The small molecule below binds the protein below.
Small molecule (SMILES): CC(=O)N[C@@H]1[C@@H](O)[C@H](O)[C@@H](CO)O[C@H]1O

Binding-site contacts:
Ligand atom C7 contacts residue PHE3 of chain 1.A at 3.6 Å (hydrophobic).
Ligand atom C4 contacts residue ASN5 of chain 1.A at 4.2 Å.
Ligand atom C2 contacts residue PHE3 of chain 1.A at 3.9 Å (hydrophobic).
Ligand atom C8 contacts residue ASN2 of chain 1.A at 3.6 Å.
Ligand atom C4 contacts residue ASN154 of chain 1.A at 4.4 Å.
Ligand atom O3 contacts residue ASN2 of chain 1.A at 3.6 Å.
Ligand atom C6 contacts residue ASN154 of chain 1.A at 3.9 Å.
Ligand atom N2 contacts residue ASN2 of chain 1.A at 3.8 Å.
Ligand atom N2 contacts residue ASN5 of chain 1.A at 2.9 Å (h-bond).
Ligand atom C5 contacts residue ASN5 of chain 1.A at 3.6 Å.
Ligand atom N2 contacts residue PHE3 of chain 1.A at 2.9 Å (h-bond).
Ligand atom C3 contacts residue PHE3 of chain 1.A at 4.5 Å (hydrophobic).
Ligand atom C3 contacts residue ASN5 of chain 1.A at 3.8 Å.
Ligand atom C7 contacts residue ASN2 of chain 1.A at 3.8 Å.
Ligand atom O5 contacts residue ASN154 of chain 1.A at 3.9 Å.
Ligand atom C1 contacts residue ASN5 of chain 1.A at 1.4 Å.
Ligand atom O7 contacts residue ASN5 of chain 1.A at 4.1 Å.
Ligand atom O5 contacts residue ASN5 of chain 1.A at 2.4 Å (h-bond).
Ligand atom C1 contacts residue PHE3 of chain 1.A at 4.0 Å (hydrophobic).
Ligand atom C1 contacts residue ASN154 of chain 1.A at 4.1 Å.
Ligand atom C2 contacts residue ASN5 of chain 1.A at 2.5 Å.
Ligand atom C7 contacts residue ASN5 of chain 1.A at 3.7 Å.
Ligand atom C5 contacts residue ASN154 of chain 1.A at 3.4 Å.
Ligand atom C8 contacts residue PHE3 of chain 1.A at 3.4 Å (hydrophobic).

Sequence of chain 1.A:
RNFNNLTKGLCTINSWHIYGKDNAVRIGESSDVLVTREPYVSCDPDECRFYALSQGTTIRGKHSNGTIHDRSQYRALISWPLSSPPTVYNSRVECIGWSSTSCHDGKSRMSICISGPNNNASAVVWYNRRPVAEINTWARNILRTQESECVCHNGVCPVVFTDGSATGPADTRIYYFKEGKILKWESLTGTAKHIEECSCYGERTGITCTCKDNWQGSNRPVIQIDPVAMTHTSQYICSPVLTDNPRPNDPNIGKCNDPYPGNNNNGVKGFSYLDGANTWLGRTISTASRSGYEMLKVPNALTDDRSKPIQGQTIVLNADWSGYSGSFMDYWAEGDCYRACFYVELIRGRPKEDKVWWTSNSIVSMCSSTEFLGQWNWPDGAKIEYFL